This protein binds this small molecule.
Small molecule (SMILES): CC(=O)N[C@H]1[C@H](O[C@H]2[C@H](O)[C@@H](NC(C)=O)CO[C@@H]2CO)O[C@H](CO)[C@@H](O)[C@@H]1O

Sequence of chain 1.A:
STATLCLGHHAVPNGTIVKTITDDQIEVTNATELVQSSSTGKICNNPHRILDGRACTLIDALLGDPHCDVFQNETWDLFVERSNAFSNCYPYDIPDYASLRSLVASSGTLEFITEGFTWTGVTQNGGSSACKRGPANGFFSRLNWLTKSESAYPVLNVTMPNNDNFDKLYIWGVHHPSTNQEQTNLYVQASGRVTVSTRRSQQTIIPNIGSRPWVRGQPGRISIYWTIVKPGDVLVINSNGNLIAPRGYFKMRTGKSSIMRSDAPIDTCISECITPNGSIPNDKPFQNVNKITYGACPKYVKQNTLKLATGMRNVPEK

Binding-site contacts:
Ligand atom O5 contacts residue ASN81 of chain 1.A at 2.3 Å (h-bond).
Ligand atom N2 contacts residue ASN81 of chain 1.A at 3.0 Å (h-bond).
Ligand atom C7 contacts residue GLU119 of chain 1.A at 4.0 Å.
Ligand atom C2 contacts residue PHE120 of chain 1.A at 3.5 Å (hydrophobic).
Ligand atom C4 contacts residue ASN81 of chain 1.A at 4.2 Å.
Ligand atom C1 contacts residue PHE120 of chain 1.A at 4.3 Å (hydrophobic).
Ligand atom C6 contacts residue ASN81 of chain 1.A at 4.5 Å.
Ligand atom C5 contacts residue ASN81 of chain 1.A at 3.6 Å.
Ligand atom C1 contacts residue ASN81 of chain 1.A at 1.4 Å.
Ligand atom C3 contacts residue ASN81 of chain 1.A at 3.8 Å.
Ligand atom O6 contacts residue GLN80 of chain 1.A at 4.4 Å.
Ligand atom C7 contacts residue ASN81 of chain 1.A at 2.7 Å.
Ligand atom O5 contacts residue PHE120 of chain 1.A at 4.5 Å.
Ligand atom C3 contacts residue PHE120 of chain 1.A at 4.3 Å (hydrophobic).
Ligand atom O7 contacts residue PHE120 of chain 1.A at 3.9 Å.
Ligand atom O3 contacts residue PHE120 of chain 1.A at 4.2 Å.
Ligand atom N2 contacts residue PHE120 of chain 1.A at 4.2 Å.
Ligand atom O7 contacts residue GLU119 of chain 1.A at 3.0 Å.
Ligand atom C2 contacts residue ASN81 of chain 1.A at 2.5 Å.
Ligand atom C6 contacts residue GLN80 of chain 1.A at 4.4 Å.
Ligand atom O7 contacts residue ASN81 of chain 1.A at 3.0 Å (h-bond).
Ligand atom C8 contacts residue ASN81 of chain 1.A at 3.2 Å.
Ligand atom C8 contacts residue GLU119 of chain 1.A at 4.0 Å.